Binding-site contacts:
Ligand atom C5 contacts residue TYR319 of chain 1.A at 3.7 Å (hydrophobic).
Ligand atom O2 contacts residue GLY324 of chain 1.A at 3.1 Å.
Ligand atom O1 contacts residue LEU318 of chain 1.A at 3.3 Å (h-bond).
Ligand atom N1 contacts residue LEU318 of chain 1.A at 3.6 Å.
Ligand atom C21 contacts residue ASP505 of chain 1.A at 3.2 Å.
Ligand atom C8 contacts residue ARG467 of chain 1.A at 3.3 Å.
Ligand atom F1 contacts residue LEU470 of chain 1.A at 3.3 Å.
Ligand atom C20 contacts residue ASP505 of chain 1.A at 3.5 Å.
Ligand atom C7 contacts residue LEU470 of chain 1.A at 3.6 Å (hydrophobic).
Ligand atom C16 contacts residue THR330 of chain 1.A at 3.6 Å.
Ligand atom C19 contacts residue VAL69 of chain 1.A at 3.6 Å (hydrophobic).
Ligand atom F1 contacts residue LEU315 of chain 1.A at 3.2 Å.
Ligand atom C9 contacts residue LEU323 of chain 1.A at 3.1 Å (hydrophobic).
Ligand atom O1 contacts residue LEU470 of chain 1.A at 3.6 Å.
Ligand atom O2 contacts residue THR321 of chain 1.A at 3.5 Å (h-bond).
Ligand atom C18 contacts residue TYR65 of chain 1.A at 3.6 Å (hydrophobic).
Ligand atom C20 contacts residue PHE509 of chain 1.A at 3.7 Å (hydrophobic).
Ligand atom O1 contacts residue ARG467 of chain 1.A at 3.4 Å (salt-bridge).
Ligand atom O2 contacts residue LEU323 of chain 1.A at 3.4 Å (h-bond).
Ligand atom C9 contacts residue ARG467 of chain 1.A at 3.1 Å.
Ligand atom C1 contacts residue THR321 of chain 1.A at 3.4 Å.
Ligand atom C15 contacts residue ASP505 of chain 1.A at 3.5 Å.
Ligand atom C12 contacts residue HIS508 of chain 1.A at 3.5 Å.
Ligand atom O1 contacts residue THR321 of chain 1.A at 3.2 Å (h-bond).
Ligand atom N6 contacts residue THR321 of chain 1.A at 3.6 Å.
Ligand atom C2 contacts residue LEU318 of chain 1.A at 3.3 Å (hydrophobic).
Ligand atom C21 contacts residue PHE509 of chain 1.A at 3.7 Å (hydrophobic).
Ligand atom C4 contacts residue TRP471 of chain 1.A at 3.7 Å (hydrophobic).
Ligand atom C6 contacts residue ASP474 of chain 1.A at 3.3 Å.
Ligand atom C12 contacts residue THR321 of chain 1.A at 3.6 Å.
Ligand atom C1 contacts residue LEU318 of chain 1.A at 3.6 Å (hydrophobic).
Ligand atom C1 contacts residue ARG467 of chain 1.A at 3.3 Å.
Ligand atom C9 contacts residue GLY324 of chain 1.A at 3.6 Å.
Ligand atom C13 contacts residue ASP505 of chain 1.A at 3.1 Å.
Ligand atom C8 contacts residue THR321 of chain 1.A at 3.0 Å.
Ligand atom N4 contacts residue THR330 of chain 1.A at 3.1 Å (h-bond).
Ligand atom C9 contacts residue THR321 of chain 1.A at 3.0 Å.
Ligand atom C6 contacts residue TYR319 of chain 1.A at 3.7 Å (hydrophobic).
Ligand atom N5 contacts residue ASP505 of chain 1.A at 2.4 Å (salt-bridge).
Ligand atom C5 contacts residue TRP471 of chain 1.A at 3.6 Å (hydrophobic).

Sequence of chain 1.A:
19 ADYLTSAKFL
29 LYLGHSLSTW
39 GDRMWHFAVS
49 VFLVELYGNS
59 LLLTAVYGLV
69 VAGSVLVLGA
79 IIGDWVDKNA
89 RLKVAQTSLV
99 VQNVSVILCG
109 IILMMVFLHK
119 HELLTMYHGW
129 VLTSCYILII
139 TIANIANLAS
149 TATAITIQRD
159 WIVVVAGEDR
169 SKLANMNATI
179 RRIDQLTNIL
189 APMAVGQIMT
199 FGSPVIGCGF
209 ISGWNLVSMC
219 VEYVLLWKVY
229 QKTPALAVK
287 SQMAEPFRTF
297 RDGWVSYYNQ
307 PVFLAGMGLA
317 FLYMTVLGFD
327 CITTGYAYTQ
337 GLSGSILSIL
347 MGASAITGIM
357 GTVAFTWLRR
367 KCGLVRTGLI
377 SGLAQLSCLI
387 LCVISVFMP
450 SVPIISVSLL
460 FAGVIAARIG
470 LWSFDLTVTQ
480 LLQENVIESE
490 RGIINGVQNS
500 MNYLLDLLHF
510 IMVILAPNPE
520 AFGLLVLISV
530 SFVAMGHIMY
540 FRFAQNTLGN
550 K

A small-molecule ligand and the protein it binds are described below.
Small molecule (SMILES): O=C(NCc1ncccc1F)c1coc(CCNCCc2nc3ccccc3[nH]2)n1